A small-molecule ligand and the protein it binds are described below.
Small molecule (SMILES): Nc1nc2c(ncn2[C@@H]2O[C@H](CO[P](=O)(O)O[P](=O)(O)CP(=O)(O)O)[C@@H](O)[C@H]2O)c(=O)[nH]1

Binding-site contacts:
Ligand atom O6 contacts residue ASN116 of chain 2.A at 3.4 Å (h-bond).
Ligand atom O2G contacts residue THR35 of chain 2.A at 3.2 Å (h-bond).
Ligand atom O2' contacts residue VAL29 of chain 2.A at 2.6 Å (h-bond).
Ligand atom O1B contacts residue GLY15 of chain 2.A at 3.0 Å (h-bond).
Ligand atom O6 contacts residue LYS147 of chain 2.A at 3.6 Å (salt-bridge).
Ligand atom O3A contacts residue GLY15 of chain 2.A at 3.2 Å (h-bond).
Ligand atom O6 contacts residue ASP119 of chain 2.A at 3.4 Å (salt-bridge).
Ligand atom O1B contacts residue LYS16 of chain 2.A at 2.8 Å (salt-bridge).
Ligand atom O1A contacts residue ALA18 of chain 2.A at 2.7 Å (h-bond).
Ligand atom O6 contacts residue LYS117 of chain 2.A at 3.3 Å.
Ligand atom O2' contacts residue PHE28 of chain 2.A at 3.1 Å.
Ligand atom O2B contacts residue LYS16 of chain 2.A at 3.4 Å (salt-bridge).
Ligand atom C3B contacts residue GLY13 of chain 2.A at 3.4 Å.
Ligand atom O1B contacts residue VAL14 of chain 2.A at 3.2 Å (h-bond).
Ligand atom O1A contacts residue GLY15 of chain 2.A at 3.5 Å.
Ligand atom O2' contacts residue ASP30 of chain 2.A at 3.2 Å.
Ligand atom O2B contacts residue MG1 of chain 2.B at 2.2 Å.
Ligand atom O3' contacts residue ASP30 of chain 2.A at 3.4 Å (salt-bridge).
Ligand atom N2 contacts residue ASP119 of chain 2.A at 3.0 Å (salt-bridge).
Ligand atom O4' contacts residue LYS117 of chain 2.A at 3.1 Å (salt-bridge).
Ligand atom C8 contacts residue ALA18 of chain 2.A at 3.6 Å (hydrophobic).
Ligand atom O2G contacts residue MG1 of chain 2.B at 2.2 Å.
Ligand atom O2B contacts residue SER17 of chain 2.A at 3.0 Å (h-bond).
Ligand atom C2' contacts residue VAL29 of chain 2.A at 3.5 Å (hydrophobic).
Ligand atom C6 contacts residue LYS117 of chain 2.A at 3.6 Å.
Ligand atom N7 contacts residue ALA18 of chain 2.A at 3.6 Å.
Ligand atom N1 contacts residue ASP119 of chain 2.A at 3.0 Å (salt-bridge).
Ligand atom N9 contacts residue LYS117 of chain 2.A at 3.6 Å.
Ligand atom O1A contacts residue SER17 of chain 2.A at 3.4 Å.
Ligand atom O1B contacts residue GLY13 of chain 2.A at 3.3 Å (h-bond).
Ligand atom O1G contacts residue PRO34 of chain 2.A at 3.5 Å.
Ligand atom PB contacts residue MG1 of chain 2.B at 3.2 Å.
Ligand atom O3G contacts residue GLY13 of chain 2.A at 3.5 Å (h-bond).
Ligand atom N7 contacts residue ASN116 of chain 2.A at 3.3 Å (h-bond).
Ligand atom PG contacts residue MG1 of chain 2.B at 3.2 Å.
Ligand atom C3B contacts residue MG1 of chain 2.B at 3.3 Å.
Ligand atom O3G contacts residue LYS16 of chain 2.A at 2.8 Å (salt-bridge).
Ligand atom O6 contacts residue SER145 of chain 2.A at 3.5 Å.
Ligand atom O6 contacts residue ALA146 of chain 2.A at 2.8 Å (h-bond).
Ligand atom O3G contacts residue PRO12 of chain 2.A at 3.3 Å.

Sequence of chain 2.A:
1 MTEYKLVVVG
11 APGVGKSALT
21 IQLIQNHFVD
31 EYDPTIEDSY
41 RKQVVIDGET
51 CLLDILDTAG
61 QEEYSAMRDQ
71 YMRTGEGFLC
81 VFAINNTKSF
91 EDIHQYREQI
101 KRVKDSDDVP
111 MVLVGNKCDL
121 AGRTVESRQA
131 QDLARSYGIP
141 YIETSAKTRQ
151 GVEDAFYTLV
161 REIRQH